Sequence of chain 1.A:
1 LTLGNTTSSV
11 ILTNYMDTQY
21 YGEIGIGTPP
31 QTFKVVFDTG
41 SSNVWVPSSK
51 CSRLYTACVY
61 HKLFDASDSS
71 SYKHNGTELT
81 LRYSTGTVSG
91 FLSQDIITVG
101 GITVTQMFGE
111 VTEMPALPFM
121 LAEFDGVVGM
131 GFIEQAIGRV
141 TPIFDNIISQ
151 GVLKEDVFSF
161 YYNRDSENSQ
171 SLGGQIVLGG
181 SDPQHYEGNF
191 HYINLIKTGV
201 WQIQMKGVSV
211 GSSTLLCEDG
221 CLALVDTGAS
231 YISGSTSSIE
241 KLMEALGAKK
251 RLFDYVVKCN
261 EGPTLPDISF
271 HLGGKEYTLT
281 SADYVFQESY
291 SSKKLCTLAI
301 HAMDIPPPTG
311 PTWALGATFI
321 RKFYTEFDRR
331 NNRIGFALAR

The protein below binds the small molecule below.
Small molecule (SMILES): CC(=O)N[C@@H]1[C@@H](O)[C@H](O)[C@@H](CO)O[C@H]1O

Binding-site contacts:
Ligand atom C1 contacts residue MET107 of chain 1.A at 4.3 Å (hydrophobic).
Ligand atom C7 contacts residue ASN75 of chain 1.A at 3.5 Å.
Ligand atom C5 contacts residue ASN75 of chain 1.A at 3.6 Å.
Ligand atom C4 contacts residue ASN75 of chain 1.A at 4.4 Å.
Ligand atom C6 contacts residue MET107 of chain 1.A at 4.2 Å (hydrophobic).
Ligand atom O7 contacts residue HIS74 of chain 1.A at 4.2 Å.
Ligand atom C1 contacts residue THR77 of chain 1.A at 4.2 Å.
Ligand atom N2 contacts residue ASN75 of chain 1.A at 3.1 Å (h-bond).
Ligand atom C2 contacts residue ASN75 of chain 1.A at 2.7 Å.
Ligand atom O5 contacts residue MET107 of chain 1.A at 3.5 Å.
Ligand atom O5 contacts residue ASN75 of chain 1.A at 2.3 Å (h-bond).
Ligand atom C1 contacts residue ASN75 of chain 1.A at 1.5 Å.
Ligand atom C5 contacts residue MET107 of chain 1.A at 4.2 Å (hydrophobic).
Ligand atom C3 contacts residue ASN75 of chain 1.A at 4.0 Å.
Ligand atom O7 contacts residue ASN75 of chain 1.A at 3.5 Å (h-bond).
Ligand atom C8 contacts residue ASN75 of chain 1.A at 3.3 Å.
Ligand atom N2 contacts residue THR77 of chain 1.A at 4.1 Å.